Sequence of chain 1.A:
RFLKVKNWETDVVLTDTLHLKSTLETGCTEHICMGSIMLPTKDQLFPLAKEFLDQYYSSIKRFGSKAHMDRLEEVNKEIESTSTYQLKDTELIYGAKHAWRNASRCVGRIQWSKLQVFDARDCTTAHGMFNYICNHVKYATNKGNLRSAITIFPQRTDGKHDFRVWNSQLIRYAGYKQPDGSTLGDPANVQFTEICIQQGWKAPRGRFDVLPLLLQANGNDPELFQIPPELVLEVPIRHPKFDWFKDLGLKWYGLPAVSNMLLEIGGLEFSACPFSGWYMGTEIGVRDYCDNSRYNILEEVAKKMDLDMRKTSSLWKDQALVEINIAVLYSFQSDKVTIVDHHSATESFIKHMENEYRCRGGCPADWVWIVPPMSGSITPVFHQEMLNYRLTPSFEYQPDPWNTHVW

The protein below binds the small molecule below.
Small molecule (SMILES): CNCCCc1cc(C#N)cc(CCc2cc(C)cc(N)n2)c1

Binding-site contacts:
Ligand atom C15 contacts residue GLN182 of chain 1.A at 3.8 Å.
Ligand atom N02 contacts residue MET293 of chain 1.A at 4.0 Å.
Ligand atom C14 contacts residue GLN182 of chain 1.A at 3.2 Å.
Ligand atom C11 contacts residue GLN182 of chain 1.A at 3.7 Å.
Ligand atom C07 contacts residue HEM1 of chain 1.C at 3.4 Å.
Ligand atom C12 contacts residue GLN182 of chain 1.A at 3.1 Å.
Ligand atom N02 contacts residue HEM1 of chain 1.C at 3.4 Å.
Ligand atom N02 contacts residue TRP291 of chain 1.A at 2.8 Å (h-bond).
Ligand atom C09 contacts residue GLU296 of chain 1.A at 3.9 Å.
Ligand atom C15 contacts residue HEM1 of chain 1.C at 4.0 Å.
Ligand atom C22 contacts residue MET40 of chain 1.A at 3.5 Å (hydrophobic).
Ligand atom C07 contacts residue GLY290 of chain 1.A at 3.6 Å.
Ligand atom C17 contacts residue GLN182 of chain 1.A at 3.0 Å.
Ligand atom C02 contacts residue TRP291 of chain 1.A at 3.8 Å (hydrophobic).
Ligand atom C03 contacts residue HEM1 of chain 1.C at 3.2 Å.
Ligand atom C17 contacts residue ASP301 of chain 1.A at 3.5 Å.
Ligand atom C07 contacts residue PHE288 of chain 1.A at 3.7 Å (hydrophobic).
Ligand atom C07 contacts residue SER289 of chain 1.A at 3.9 Å.
Ligand atom N17 contacts residue ARG307 of chain 1.A at 3.1 Å (salt-bridge).
Ligand atom C02 contacts residue GLU296 of chain 1.A at 3.5 Å.
Ligand atom C08 contacts residue GLU296 of chain 1.A at 3.5 Å.
Ligand atom N02 contacts residue TYR292 of chain 1.A at 3.7 Å.
Ligand atom N17 contacts residue TYR266 of chain 1.A at 3.8 Å.
Ligand atom C06 contacts residue GLU296 of chain 1.A at 3.5 Å.
Ligand atom N01 contacts residue HEM1 of chain 1.C at 3.9 Å.
Ligand atom C02 contacts residue PRO269 of chain 1.A at 3.9 Å (hydrophobic).
Ligand atom N17 contacts residue ARG185 of chain 1.A at 3.6 Å.
Ligand atom N17 contacts residue ASP301 of chain 1.A at 2.9 Å (salt-bridge).
Ligand atom C05 contacts residue VAL271 of chain 1.A at 3.6 Å (hydrophobic).
Ligand atom C02 contacts residue HEM1 of chain 1.C at 3.6 Å.
Ligand atom C17 contacts residue ARG185 of chain 1.A at 3.9 Å.
Ligand atom N17 contacts residue GLN182 of chain 1.A at 3.6 Å.
Ligand atom N01 contacts residue GLU296 of chain 1.A at 2.7 Å (salt-bridge).
Ligand atom N17 contacts residue TRP265 of chain 1.A at 3.8 Å.
Ligand atom C08 contacts residue HEM1 of chain 1.C at 3.6 Å.
Ligand atom C04 contacts residue HEM1 of chain 1.C at 3.8 Å.
Ligand atom C03 contacts residue PRO269 of chain 1.A at 3.8 Å (hydrophobic).
Ligand atom C13 contacts residue GLN182 of chain 1.A at 2.8 Å.
Ligand atom C16 contacts residue HEM1 of chain 1.C at 3.7 Å.
Ligand atom N02 contacts residue GLU296 of chain 1.A at 2.6 Å (salt-bridge).